The protein below binds the small molecule below.
Small molecule (SMILES): CC(=O)N[C@H]1[C@H](O[C@H]2[C@H](O)[C@@H](NC(C)=O)CO[C@@H]2CO[C@@H]2O[C@@H](C)[C@@H](O)[C@@H](O)[C@@H]2O)O[C@H](CO)[C@@H](O)[C@@H]1O

Sequence of chain 1.D:
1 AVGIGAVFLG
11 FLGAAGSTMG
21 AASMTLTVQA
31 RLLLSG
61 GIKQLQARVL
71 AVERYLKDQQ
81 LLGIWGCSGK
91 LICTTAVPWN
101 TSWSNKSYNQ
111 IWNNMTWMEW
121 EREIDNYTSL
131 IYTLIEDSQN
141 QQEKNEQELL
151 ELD

Binding-site contacts:
Ligand atom C3 contacts residue ASN126 of chain 1.D at 4.1 Å.
Ligand atom O7 contacts residue ASN126 of chain 1.D at 3.0 Å (h-bond).
Ligand atom O6 contacts residue ASN126 of chain 1.D at 3.8 Å.
Ligand atom C8 contacts residue ASN126 of chain 1.D at 4.3 Å.
Ligand atom C4 contacts residue ASN126 of chain 1.D at 4.2 Å.
Ligand atom O3 contacts residue ASN126 of chain 1.D at 4.5 Å.
Ligand atom C7 contacts residue ASN126 of chain 1.D at 3.1 Å.
Ligand atom O5 contacts residue ASN126 of chain 1.D at 2.3 Å (h-bond).
Ligand atom C8 contacts residue GLU123 of chain 1.D at 3.6 Å.
Ligand atom C3 contacts residue ASN126 of chain 1.D at 3.7 Å.
Ligand atom C1 contacts residue ASN126 of chain 1.D at 1.4 Å.
Ligand atom N2 contacts residue ASN126 of chain 1.D at 2.8 Å (h-bond).
Ligand atom C2 contacts residue ASN126 of chain 1.D at 2.4 Å.
Ligand atom C5 contacts residue ASN126 of chain 1.D at 3.6 Å.